Sequence of chain 1.A:
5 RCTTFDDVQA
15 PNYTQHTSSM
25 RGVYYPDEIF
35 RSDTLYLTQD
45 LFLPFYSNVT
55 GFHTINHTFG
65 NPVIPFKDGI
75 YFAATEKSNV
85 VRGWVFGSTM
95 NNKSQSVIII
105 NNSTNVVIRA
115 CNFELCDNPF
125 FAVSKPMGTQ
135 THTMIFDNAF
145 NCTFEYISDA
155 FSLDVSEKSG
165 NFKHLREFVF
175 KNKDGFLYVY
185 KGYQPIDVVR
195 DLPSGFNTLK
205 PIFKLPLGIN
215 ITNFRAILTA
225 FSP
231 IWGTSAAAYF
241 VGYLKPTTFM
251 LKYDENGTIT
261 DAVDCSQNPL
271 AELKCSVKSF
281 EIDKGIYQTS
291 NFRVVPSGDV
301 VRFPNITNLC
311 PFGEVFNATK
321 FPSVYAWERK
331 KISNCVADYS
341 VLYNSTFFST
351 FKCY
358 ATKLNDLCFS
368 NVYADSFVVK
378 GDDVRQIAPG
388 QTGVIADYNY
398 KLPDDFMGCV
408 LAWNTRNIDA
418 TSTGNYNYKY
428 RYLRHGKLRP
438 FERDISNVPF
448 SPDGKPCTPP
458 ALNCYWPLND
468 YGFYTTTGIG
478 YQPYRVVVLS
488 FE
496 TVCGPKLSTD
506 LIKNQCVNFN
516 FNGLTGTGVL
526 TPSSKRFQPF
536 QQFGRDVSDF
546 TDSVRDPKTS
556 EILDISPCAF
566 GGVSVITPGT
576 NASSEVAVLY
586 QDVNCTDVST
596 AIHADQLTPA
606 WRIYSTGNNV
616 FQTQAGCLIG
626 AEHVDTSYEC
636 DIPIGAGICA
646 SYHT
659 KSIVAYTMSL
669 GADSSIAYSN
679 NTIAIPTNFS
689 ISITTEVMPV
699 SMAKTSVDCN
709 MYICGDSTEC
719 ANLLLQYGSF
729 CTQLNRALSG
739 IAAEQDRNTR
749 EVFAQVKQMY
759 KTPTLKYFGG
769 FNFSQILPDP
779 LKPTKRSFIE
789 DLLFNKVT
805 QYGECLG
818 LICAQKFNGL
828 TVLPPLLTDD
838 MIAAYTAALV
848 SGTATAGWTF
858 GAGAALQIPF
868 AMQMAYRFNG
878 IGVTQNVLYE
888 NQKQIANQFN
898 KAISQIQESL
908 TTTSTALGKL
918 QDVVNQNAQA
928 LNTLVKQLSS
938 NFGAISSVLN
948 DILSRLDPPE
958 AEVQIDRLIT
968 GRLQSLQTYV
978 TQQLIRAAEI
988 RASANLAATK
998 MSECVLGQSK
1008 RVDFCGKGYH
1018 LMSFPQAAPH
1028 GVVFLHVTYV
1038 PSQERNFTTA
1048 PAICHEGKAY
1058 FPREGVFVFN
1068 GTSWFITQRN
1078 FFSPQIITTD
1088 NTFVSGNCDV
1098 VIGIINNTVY

Binding-site contacts:
Ligand atom C4 contacts residue GLN891 of chain 1.A at 3.8 Å.
Ligand atom O4 contacts residue GLN891 of chain 1.A at 3.9 Å.
Ligand atom C3 contacts residue ASN686 of chain 1.A at 3.8 Å.
Ligand atom O6 contacts residue GLN895 of chain 1.A at 4.5 Å.
Ligand atom C3 contacts residue GLN891 of chain 1.A at 3.5 Å.
Ligand atom C4 contacts residue ASN686 of chain 1.A at 4.2 Å.
Ligand atom O5 contacts residue ASN686 of chain 1.A at 2.3 Å (h-bond).
Ligand atom O5 contacts residue GLN891 of chain 1.A at 3.9 Å.
Ligand atom C2 contacts residue ASN686 of chain 1.A at 2.5 Å.
Ligand atom C8 contacts residue LYS898 of chain 1.A at 3.5 Å.
Ligand atom C8 contacts residue ASN686 of chain 1.A at 4.2 Å.
Ligand atom N2 contacts residue GLN891 of chain 1.A at 4.1 Å.
Ligand atom O7 contacts residue ASN686 of chain 1.A at 3.1 Å (h-bond).
Ligand atom O7 contacts residue ASN894 of chain 1.A at 4.2 Å.
Ligand atom O7 contacts residue GLN891 of chain 1.A at 4.1 Å.
Ligand atom C7 contacts residue ASN686 of chain 1.A at 3.1 Å.
Ligand atom C1 contacts residue GLN891 of chain 1.A at 3.4 Å.
Ligand atom C1 contacts residue ASN686 of chain 1.A at 1.4 Å.
Ligand atom C2 contacts residue GLN891 of chain 1.A at 3.9 Å.
Ligand atom C8 contacts residue GLN895 of chain 1.A at 4.4 Å.
Ligand atom C5 contacts residue ASN686 of chain 1.A at 3.6 Å.
Ligand atom C7 contacts residue GLN891 of chain 1.A at 4.5 Å.
Ligand atom O5 contacts residue GLN1040 of chain 1.A at 4.2 Å.
Ligand atom O7 contacts residue GLN1040 of chain 1.A at 4.1 Å.
Ligand atom N2 contacts residue ASN686 of chain 1.A at 2.9 Å (h-bond).
Ligand atom C5 contacts residue GLN891 of chain 1.A at 3.4 Å.

The small molecule below binds the protein below.
Small molecule (SMILES): CC(=O)N[C@H]1[C@H](O[C@H]2[C@H](O)[C@@H](NC(C)=O)CO[C@@H]2CO)O[C@H](CO)[C@@H](O[C@@H]2O[C@H](CO)[C@@H](O)[C@H](O[C@H]3O[C@H](CO)[C@@H](O)[C@H](O)[C@@H]3O)[C@@H]2O)[C@@H]1O